Binding-site contacts:
Ligand atom N7 contacts residue GLN499 of chain 12.A at 2.8 Å (h-bond).
Ligand atom O3' contacts residue LYS178 of chain 11.A at 2.9 Å.
Ligand atom O4' contacts residue THR558 of chain 11.A at 3.1 Å.
Ligand atom O4' contacts residue GLN499 of chain 12.A at 3.0 Å (h-bond).
Ligand atom O6 contacts residue ASP401 of chain 12.A at 2.7 Å (salt-bridge).
Ligand atom N4 contacts residue ARG170 of chain 11.A at 0.6 Å (salt-bridge).
Ligand atom N4 contacts residue ASN491 of chain 11.A at 2.7 Å (h-bond).
Ligand atom C5 contacts residue ARG170 of chain 11.A at 2.4 Å.
Ligand atom OP2 contacts residue SER287 of chain 12.A at 2.9 Å.
Ligand atom C4 contacts residue ASN491 of chain 11.A at 2.5 Å.
Ligand atom C4 contacts residue ASP497 of chain 12.A at 3.1 Å.
Ligand atom N3 contacts residue ARG170 of chain 11.A at 2.0 Å (salt-bridge).
Ligand atom OP1 contacts residue GLY284 of chain 12.A at 3.0 Å.
Ligand atom C5 contacts residue ASN491 of chain 11.A at 2.3 Å.
Ligand atom C4 contacts residue ARG170 of chain 11.A at 1.2 Å.
Ligand atom O3' contacts residue VAL492 of chain 11.A at 3.2 Å.
Ligand atom C2 contacts residue ASP401 of chain 12.A at 3.1 Å.
Ligand atom C2 contacts residue MET398 of chain 12.A at 2.7 Å (hydrophobic).
Ligand atom O2 contacts residue THR558 of chain 11.A at 2.7 Å (h-bond).
Ligand atom N1 contacts residue ASP401 of chain 12.A at 2.6 Å (salt-bridge).
Ligand atom N1 contacts residue PRO545 of chain 11.A at 3.2 Å.
Ligand atom N1 contacts residue MET398 of chain 12.A at 3.0 Å.
Ligand atom C2 contacts residue ASP399 of chain 12.A at 3.1 Å.
Ligand atom N2 contacts residue SER403 of chain 12.A at 3.0 Å (h-bond).
Ligand atom OP2 contacts residue ASN491 of chain 11.A at 2.9 Å.
Ligand atom OP1 contacts residue PRO501 of chain 12.A at 3.1 Å.
Ligand atom N7 contacts residue THR498 of chain 12.A at 3.1 Å.
Ligand atom O2 contacts residue DG2 of chain 12.B at 2.8 Å (h-bond).
Ligand atom C5 contacts residue ASP497 of chain 12.A at 3.1 Å.
Ligand atom OP2 contacts residue VAL492 of chain 11.A at 2.5 Å (h-bond).
Ligand atom N4 contacts residue DG2 of chain 12.B at 2.9 Å (h-bond).
Ligand atom N2 contacts residue ASP401 of chain 12.A at 2.8 Å (salt-bridge).
Ligand atom C6 contacts residue ASN491 of chain 11.A at 3.1 Å.
Ligand atom OP1 contacts residue PRO289 of chain 12.A at 3.2 Å.
Ligand atom N3 contacts residue DG2 of chain 12.B at 2.9 Å (h-bond).
Ligand atom N6 contacts residue GLN410 of chain 11.A at 2.7 Å (h-bond).
Ligand atom O3' contacts residue PRO289 of chain 12.A at 3.1 Å.
Ligand atom O2 contacts residue LYS559 of chain 11.A at 2.8 Å (salt-bridge).
Ligand atom N6 contacts residue SER555 of chain 11.A at 3.1 Å.
Ligand atom O2 contacts residue PRO171 of chain 11.A at 3.0 Å (h-bond).

Sequence of chain 11.A:
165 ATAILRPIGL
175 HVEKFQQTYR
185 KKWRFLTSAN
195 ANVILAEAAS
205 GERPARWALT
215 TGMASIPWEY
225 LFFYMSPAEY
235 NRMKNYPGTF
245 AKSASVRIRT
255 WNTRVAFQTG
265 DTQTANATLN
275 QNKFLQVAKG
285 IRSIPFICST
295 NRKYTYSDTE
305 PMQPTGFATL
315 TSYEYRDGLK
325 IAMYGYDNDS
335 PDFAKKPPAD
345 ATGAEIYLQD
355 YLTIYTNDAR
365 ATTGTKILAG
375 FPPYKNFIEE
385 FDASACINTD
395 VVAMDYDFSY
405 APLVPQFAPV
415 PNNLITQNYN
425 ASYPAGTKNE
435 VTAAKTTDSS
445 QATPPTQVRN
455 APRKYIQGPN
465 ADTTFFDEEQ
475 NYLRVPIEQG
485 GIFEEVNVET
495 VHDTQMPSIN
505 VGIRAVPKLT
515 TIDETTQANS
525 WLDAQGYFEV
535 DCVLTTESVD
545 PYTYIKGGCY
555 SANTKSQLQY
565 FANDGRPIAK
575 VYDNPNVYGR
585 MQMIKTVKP

Sequence of chain 12.A:
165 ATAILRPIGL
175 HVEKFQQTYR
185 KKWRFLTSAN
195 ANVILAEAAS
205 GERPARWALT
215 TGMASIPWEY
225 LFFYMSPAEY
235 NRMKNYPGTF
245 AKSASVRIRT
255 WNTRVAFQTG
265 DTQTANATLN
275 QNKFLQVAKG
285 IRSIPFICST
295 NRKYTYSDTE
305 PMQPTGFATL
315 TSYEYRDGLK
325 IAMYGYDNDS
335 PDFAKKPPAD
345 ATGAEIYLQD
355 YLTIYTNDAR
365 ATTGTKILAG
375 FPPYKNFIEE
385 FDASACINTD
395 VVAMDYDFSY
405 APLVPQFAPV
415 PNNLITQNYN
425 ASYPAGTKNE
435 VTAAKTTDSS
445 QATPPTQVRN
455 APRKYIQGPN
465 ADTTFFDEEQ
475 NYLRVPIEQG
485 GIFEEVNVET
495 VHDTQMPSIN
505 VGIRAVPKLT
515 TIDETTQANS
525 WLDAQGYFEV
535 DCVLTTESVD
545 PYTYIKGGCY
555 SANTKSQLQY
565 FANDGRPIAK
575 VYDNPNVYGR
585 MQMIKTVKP

The protein below binds the small molecule below.
Small molecule (SMILES): N=c1ccn([C@H]2C[C@H](O[P](=O)(O)OC[C@H]3O[C@@H](n4cnc5c(N)ncnc54)C[C@@H]3O[P](=O)(O)OC[C@H]3O[C@@H](n4cnc5c(=O)nc(N)[nH]c54)C[C@@H]3O[P](=O)(O)OC[C@H]3O[C@@H](n4cnc5c(=O)nc(N)[nH]c54)C[C@@H]3O[P](=O)(O)OC[C@H]3O[C@@H](n4ccc(N)nc4=O)C[C@@H]3O[P](=O)(O)OC[C@H]3O[C@@H](n4ccc(N)nc4=O)C[C@@H]3O[P](=O)(O)OC[C@H]3O[C@@H](n4cnc5c(N)ncnc54)C[C@@H]3O[P](=O)(O)OC[C@H]3O[C@@H](n4cnc5c(N)ncnc54)C[C@@H]3O)[C@@H](COP(=O)=O)O2)c(=O)[nH]1